Sequence of chain 38.C:
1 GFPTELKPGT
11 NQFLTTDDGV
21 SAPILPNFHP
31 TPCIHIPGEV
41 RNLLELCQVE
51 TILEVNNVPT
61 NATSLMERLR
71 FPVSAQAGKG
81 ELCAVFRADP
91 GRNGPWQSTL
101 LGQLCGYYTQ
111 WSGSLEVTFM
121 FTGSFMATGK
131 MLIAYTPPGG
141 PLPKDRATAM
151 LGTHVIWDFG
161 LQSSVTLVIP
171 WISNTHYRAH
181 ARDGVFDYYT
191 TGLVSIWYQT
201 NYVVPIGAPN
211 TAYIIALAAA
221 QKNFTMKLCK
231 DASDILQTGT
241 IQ

Sequence of chain 37.A:
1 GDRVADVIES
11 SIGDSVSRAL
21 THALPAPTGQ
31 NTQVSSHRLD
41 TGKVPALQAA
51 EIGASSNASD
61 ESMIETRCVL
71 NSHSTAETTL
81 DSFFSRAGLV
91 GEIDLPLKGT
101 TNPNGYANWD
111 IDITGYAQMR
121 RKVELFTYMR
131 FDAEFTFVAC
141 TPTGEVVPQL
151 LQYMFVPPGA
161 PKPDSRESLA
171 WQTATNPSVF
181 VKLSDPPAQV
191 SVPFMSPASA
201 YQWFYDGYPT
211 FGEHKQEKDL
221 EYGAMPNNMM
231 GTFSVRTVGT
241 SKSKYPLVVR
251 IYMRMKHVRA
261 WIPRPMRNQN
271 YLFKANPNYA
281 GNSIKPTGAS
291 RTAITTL

Binding-site contacts:
Ligand atom C16 contacts residue PHE155 of chain 37.A at 3.9 Å (hydrophobic).
Ligand atom C15 contacts residue MET195 of chain 37.A at 3.8 Å (hydrophobic).
Ligand atom C13 contacts residue PHE135 of chain 37.A at 3.4 Å (hydrophobic).
Ligand atom C18 contacts residue PHE155 of chain 37.A at 3.9 Å (hydrophobic).
Ligand atom C7 contacts residue TYR201 of chain 37.A at 3.8 Å (hydrophobic).
Ligand atom C16 contacts residue ILE111 of chain 37.A at 3.5 Å (hydrophobic).
Ligand atom C2 contacts residue THR114 of chain 37.A at 3.6 Å.
Ligand atom C2 contacts residue ASP112 of chain 37.A at 2.8 Å.
Ligand atom N2 contacts residue TRP203 of chain 37.A at 3.9 Å.
Ligand atom C14 contacts residue PHE155 of chain 37.A at 3.9 Å (hydrophobic).
Ligand atom N6 contacts residue PHE155 of chain 37.A at 3.8 Å.
Ligand atom C13 contacts residue ILE111 of chain 37.A at 4.0 Å (hydrophobic).
Ligand atom C4 contacts residue TRP203 of chain 37.A at 4.0 Å (hydrophobic).
Ligand atom O3 contacts residue ASP112 of chain 37.A at 3.6 Å.
Ligand atom C7 contacts residue ASN228 of chain 37.A at 3.8 Å.
Ligand atom N1 contacts residue ASP112 of chain 37.A at 3.9 Å.
Ligand atom C15 contacts residue VAL192 of chain 37.A at 3.2 Å (hydrophobic).
Ligand atom C3 contacts residue ASP112 of chain 37.A at 3.0 Å.
Ligand atom O3 contacts residue ILE113 of chain 37.A at 3.0 Å (h-bond).
Ligand atom C12 contacts residue MET195 of chain 37.A at 3.8 Å (hydrophobic).
Ligand atom N5 contacts residue PHE233 of chain 37.A at 3.2 Å.
Ligand atom C9 contacts residue ILE113 of chain 37.A at 3.7 Å (hydrophobic).
Ligand atom C8 contacts residue TYR201 of chain 37.A at 3.3 Å (hydrophobic).
Ligand atom C16 contacts residue PHE135 of chain 37.A at 3.4 Å (hydrophobic).
Ligand atom C19 contacts residue VAL192 of chain 37.A at 3.4 Å (hydrophobic).
Ligand atom C14 contacts residue PHE135 of chain 37.A at 3.7 Å (hydrophobic).
Ligand atom N5 contacts residue PHE137 of chain 37.A at 3.5 Å.
Ligand atom N1 contacts residue THR114 of chain 37.A at 4.0 Å.
Ligand atom N6 contacts residue ILE24 of chain 37.C at 3.9 Å.
Ligand atom C17 contacts residue PHE155 of chain 37.A at 3.7 Å (hydrophobic).
Ligand atom C22 contacts residue VAL179 of chain 37.A at 3.4 Å (hydrophobic).
Ligand atom C5 contacts residue TRP203 of chain 37.A at 3.8 Å (hydrophobic).
Ligand atom C14 contacts residue MET195 of chain 37.A at 3.9 Å (hydrophobic).
Ligand atom O2 contacts residue PHE137 of chain 37.A at 4.0 Å.
Ligand atom N4 contacts residue TRP203 of chain 37.A at 3.6 Å (h-bond).
Ligand atom C13 contacts residue MET195 of chain 37.A at 3.9 Å (hydrophobic).
Ligand atom C19 contacts residue ILE24 of chain 37.C at 3.5 Å (hydrophobic).
Ligand atom O1 contacts residue MET195 of chain 37.A at 3.2 Å.
Ligand atom C17 contacts residue PHE135 of chain 37.A at 3.9 Å (hydrophobic).
Ligand atom O2 contacts residue PHE233 of chain 37.A at 3.0 Å.

Sequence of chain 37.C:
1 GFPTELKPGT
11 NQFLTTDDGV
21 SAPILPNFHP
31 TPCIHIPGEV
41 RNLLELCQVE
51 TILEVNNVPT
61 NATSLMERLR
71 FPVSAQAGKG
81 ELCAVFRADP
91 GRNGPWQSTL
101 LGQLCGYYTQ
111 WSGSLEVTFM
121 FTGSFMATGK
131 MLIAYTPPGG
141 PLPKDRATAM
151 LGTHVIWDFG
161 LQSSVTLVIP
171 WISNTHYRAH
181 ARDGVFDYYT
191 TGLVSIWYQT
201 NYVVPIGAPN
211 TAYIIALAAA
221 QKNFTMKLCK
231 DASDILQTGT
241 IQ

The small molecule below binds the protein below.
Small molecule (SMILES): Cc1nc(-c2ccc(OCCCCCN3CCN(c4ccnc(N)c4)C3=O)cc2)no1